Sequence of chain 1.A:
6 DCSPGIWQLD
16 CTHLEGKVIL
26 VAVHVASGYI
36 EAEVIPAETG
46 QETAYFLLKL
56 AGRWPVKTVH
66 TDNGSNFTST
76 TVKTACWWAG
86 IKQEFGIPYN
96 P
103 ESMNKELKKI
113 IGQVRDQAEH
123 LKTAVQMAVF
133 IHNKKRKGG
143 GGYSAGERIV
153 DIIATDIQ

Binding-site contacts:
Ligand atom C30 contacts residue THR79 of chain 1.A at 3.9 Å.
Ligand atom CL1 contacts residue TRP83 of chain 1.A at 3.5 Å.
Ligand atom BR1 contacts residue THR79 of chain 1.A at 3.6 Å.
Ligand atom C23 contacts residue GLN46 of chain 1.A at 3.9 Å.
Ligand atom C33 contacts residue GLN46 of chain 1.A at 3.9 Å.
Ligand atom O20 contacts residue THR125 of chain 2.A at 3.2 Å (h-bond).
Ligand atom C21 contacts residue THR125 of chain 2.A at 3.6 Å.
Ligand atom C4 contacts residue THR76 of chain 1.A at 3.9 Å.
Ligand atom C18 contacts residue THR125 of chain 2.A at 3.7 Å.
Ligand atom C33 contacts residue HIS122 of chain 2.A at 3.4 Å.
Ligand atom O20 contacts residue HIS122 of chain 2.A at 3.7 Å.
Ligand atom C19 contacts residue GLU121 of chain 2.A at 3.5 Å.
Ligand atom C24 contacts residue THR76 of chain 1.A at 3.5 Å.
Ligand atom C19 contacts residue HIS122 of chain 2.A at 3.9 Å.
Ligand atom C24 contacts residue GLN46 of chain 1.A at 3.7 Å.
Ligand atom C29 contacts residue MET129 of chain 2.A at 3.7 Å (hydrophobic).
Ligand atom C31 contacts residue THR79 of chain 1.A at 3.8 Å.
Ligand atom CL1 contacts residue MET129 of chain 2.A at 3.3 Å.
Ligand atom C19 contacts residue THR125 of chain 2.A at 3.5 Å.
Ligand atom O25 contacts residue THR125 of chain 2.A at 2.7 Å (h-bond).
Ligand atom C32 contacts residue THR76 of chain 1.A at 3.7 Å.
Ligand atom C5 contacts residue THR76 of chain 1.A at 3.6 Å.
Ligand atom C29 contacts residue GLN119 of chain 2.A at 3.7 Å.
Ligand atom C28 contacts residue GLN119 of chain 2.A at 4.0 Å.
Ligand atom C6 contacts residue THR76 of chain 1.A at 3.5 Å.
Ligand atom N16 contacts residue GLN46 of chain 1.A at 3.8 Å.
Ligand atom C33 contacts residue GLU121 of chain 2.A at 3.8 Å.
Ligand atom C23 contacts residue TYR50 of chain 1.A at 3.9 Å (hydrophobic).
Ligand atom C31 contacts residue ALA80 of chain 1.A at 3.6 Å (hydrophobic).
Ligand atom O26 contacts residue GLU121 of chain 2.A at 2.7 Å (salt-bridge).
Ligand atom C31 contacts residue THR76 of chain 1.A at 3.9 Å.
Ligand atom O25 contacts residue GLU121 of chain 2.A at 3.5 Å (salt-bridge).
Ligand atom O25 contacts residue ALA120 of chain 2.A at 3.7 Å.
Ligand atom O25 contacts residue HIS122 of chain 2.A at 3.0 Å (h-bond).
Ligand atom BR1 contacts residue THR75 of chain 1.A at 3.7 Å.
Ligand atom C23 contacts residue THR125 of chain 2.A at 3.6 Å.
Ligand atom O26 contacts residue ALA120 of chain 2.A at 3.4 Å.
Ligand atom C1 contacts residue THR76 of chain 1.A at 3.8 Å.
Ligand atom C22 contacts residue THR125 of chain 2.A at 3.5 Å.
Ligand atom CL1 contacts residue THR79 of chain 1.A at 3.9 Å.

The protein below binds the small molecule below.
Small molecule (SMILES): Cc1nc2ccc(Br)cc2c(-c2ccc(Cl)cc2)c1[C@H](OC(C)(C)C)C(=O)O

Sequence of chain 2.A:
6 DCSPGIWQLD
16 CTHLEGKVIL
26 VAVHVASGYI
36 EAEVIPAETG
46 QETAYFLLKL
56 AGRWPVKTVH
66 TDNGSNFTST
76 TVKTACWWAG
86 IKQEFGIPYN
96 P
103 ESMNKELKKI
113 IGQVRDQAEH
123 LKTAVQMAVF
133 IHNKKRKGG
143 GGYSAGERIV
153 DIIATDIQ